Sequence of chain 1.A:
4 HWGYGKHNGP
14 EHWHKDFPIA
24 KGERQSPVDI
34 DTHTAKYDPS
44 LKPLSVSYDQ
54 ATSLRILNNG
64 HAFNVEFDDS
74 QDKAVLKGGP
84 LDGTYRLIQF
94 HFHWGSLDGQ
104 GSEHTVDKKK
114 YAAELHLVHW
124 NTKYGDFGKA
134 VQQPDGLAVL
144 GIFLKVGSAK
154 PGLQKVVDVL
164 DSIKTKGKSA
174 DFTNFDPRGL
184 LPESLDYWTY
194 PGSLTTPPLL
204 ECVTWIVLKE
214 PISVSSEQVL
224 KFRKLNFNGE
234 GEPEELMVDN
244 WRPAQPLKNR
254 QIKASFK

A protein and the small-molecule ligand that binds it are described below.
Small molecule (SMILES): Cc1cc(C)nc(SCC(=O)c2ccc(S(N)(=O)=O)c(Cl)c2)n1

Binding-site contacts:
Ligand atom O8 contacts residue HIS119 of chain 1.A at 3.4 Å (h-bond).
Ligand atom C18 contacts residue GLN92 of chain 1.A at 3.7 Å.
Ligand atom C14 contacts residue PHE130 of chain 1.A at 3.7 Å (hydrophobic).
Ligand atom S6 contacts residue THR198 of chain 1.A at 3.8 Å.
Ligand atom O7 contacts residue LEU197 of chain 1.A at 3.2 Å.
Ligand atom S6 contacts residue ZN1 of chain 1.B at 3.1 Å.
Ligand atom CL1 contacts residue LEU140 of chain 1.A at 3.6 Å.
Ligand atom CL1 contacts residue LEU197 of chain 1.A at 3.6 Å.
Ligand atom N11 contacts residue HIS96 of chain 1.A at 3.3 Å (h-bond).
Ligand atom C1 contacts residue THR199 of chain 1.A at 3.0 Å.
Ligand atom N15 contacts residue PHE130 of chain 1.A at 3.6 Å.
Ligand atom C21 contacts residue GLN92 of chain 1.A at 3.2 Å.
Ligand atom C19 contacts residue PHE130 of chain 1.A at 3.7 Å (hydrophobic).
Ligand atom N11 contacts residue ZN1 of chain 1.B at 2.0 Å.
Ligand atom N11 contacts residue HIS94 of chain 1.A at 3.3 Å (h-bond).
Ligand atom C9 contacts residue LEU197 of chain 1.A at 3.8 Å (hydrophobic).
Ligand atom C20 contacts residue ILE91 of chain 1.A at 3.7 Å (hydrophobic).
Ligand atom C21 contacts residue VAL121 of chain 1.A at 3.7 Å (hydrophobic).
Ligand atom O8 contacts residue ZN1 of chain 1.B at 3.0 Å.
Ligand atom N17 contacts residue PHE130 of chain 1.A at 3.6 Å.
Ligand atom O8 contacts residue VAL121 of chain 1.A at 3.6 Å.
Ligand atom C22 contacts residue LEU197 of chain 1.A at 3.6 Å (hydrophobic).
Ligand atom O7 contacts residue SER196 of chain 1.A at 3.8 Å.
Ligand atom N11 contacts residue HIS119 of chain 1.A at 3.5 Å (h-bond).
Ligand atom C18 contacts residue PHE130 of chain 1.A at 3.5 Å (hydrophobic).
Ligand atom CL1 contacts residue VAL121 of chain 1.A at 3.7 Å.
Ligand atom O7 contacts residue TRP208 of chain 1.A at 3.4 Å.
Ligand atom O8 contacts residue VAL142 of chain 1.A at 3.8 Å.
Ligand atom C3 contacts residue LEU197 of chain 1.A at 3.7 Å (hydrophobic).
Ligand atom CL1 contacts residue VAL142 of chain 1.A at 3.6 Å.
Ligand atom C5 contacts residue THR199 of chain 1.A at 3.3 Å.
Ligand atom O8 contacts residue HIS94 of chain 1.A at 3.1 Å.
Ligand atom O7 contacts residue THR198 of chain 1.A at 2.8 Å (h-bond).
Ligand atom C16 contacts residue PHE130 of chain 1.A at 3.6 Å (hydrophobic).
Ligand atom S6 contacts residue HIS94 of chain 1.A at 3.8 Å.
Ligand atom C21 contacts residue PHE130 of chain 1.A at 3.9 Å (hydrophobic).
Ligand atom O12 contacts residue LEU197 of chain 1.A at 3.3 Å.
Ligand atom O12 contacts residue PHE130 of chain 1.A at 3.7 Å.
Ligand atom N11 contacts residue THR198 of chain 1.A at 2.6 Å (h-bond).
Ligand atom C2 contacts residue LEU197 of chain 1.A at 3.6 Å (hydrophobic).